Sequence of chain 1.A:
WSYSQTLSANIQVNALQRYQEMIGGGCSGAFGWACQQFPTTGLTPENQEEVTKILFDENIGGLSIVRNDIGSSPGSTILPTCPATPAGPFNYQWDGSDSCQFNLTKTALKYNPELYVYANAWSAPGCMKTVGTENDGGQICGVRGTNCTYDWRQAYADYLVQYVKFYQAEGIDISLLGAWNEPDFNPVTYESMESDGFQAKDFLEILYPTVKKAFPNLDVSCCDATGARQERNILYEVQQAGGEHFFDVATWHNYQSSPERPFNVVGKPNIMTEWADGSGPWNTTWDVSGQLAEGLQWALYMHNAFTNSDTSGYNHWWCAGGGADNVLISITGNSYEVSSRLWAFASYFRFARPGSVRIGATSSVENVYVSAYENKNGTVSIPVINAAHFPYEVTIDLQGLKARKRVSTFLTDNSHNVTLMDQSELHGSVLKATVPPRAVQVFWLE

Binding-site contacts:
Ligand atom C5 contacts residue THR242 of chain 1.A at 4.0 Å.
Ligand atom O1 contacts residue GLN272 of chain 1.A at 2.7 Å (h-bond).
Ligand atom C5 contacts residue PHE201 of chain 1.A at 4.3 Å (hydrophobic).
Ligand atom C1 contacts residue GLN272 of chain 1.A at 3.1 Å.
Ligand atom O5 contacts residue TYR271 of chain 1.A at 3.3 Å.
Ligand atom O4 contacts residue PHE201 of chain 1.A at 4.2 Å.
Ligand atom C4 contacts residue GLU198 of chain 1.A at 3.6 Å.
Ligand atom C1 contacts residue TYR271 of chain 1.A at 4.4 Å (hydrophobic).
Ligand atom O5 contacts residue GLN272 of chain 1.A at 3.4 Å (h-bond).
Ligand atom C1 contacts residue GLN307 of chain 1.C at 3.9 Å.
Ligand atom O2 contacts residue GLN307 of chain 1.C at 3.4 Å (h-bond).
Ligand atom C5 contacts residue GLN272 of chain 1.A at 4.5 Å.
Ligand atom C2 contacts residue GLN307 of chain 1.C at 4.2 Å.
Ligand atom C4 contacts residue TYR271 of chain 1.A at 3.9 Å (hydrophobic).
Ligand atom O1 contacts residue TYR271 of chain 1.A at 4.3 Å.
Ligand atom O1 contacts residue GLN307 of chain 1.C at 3.2 Å (h-bond).
Ligand atom C5 contacts residue TYR271 of chain 1.A at 3.8 Å (hydrophobic).
Ligand atom C4 contacts residue PHE201 of chain 1.A at 4.4 Å (hydrophobic).
Ligand atom C3 contacts residue PHE201 of chain 1.A at 4.1 Å (hydrophobic).
Ligand atom C5 contacts residue GLU198 of chain 1.A at 3.3 Å.
Ligand atom O4 contacts residue TYR271 of chain 1.A at 4.3 Å.
Ligand atom O4 contacts residue GLU198 of chain 1.A at 2.8 Å (salt-bridge).
Ligand atom O1 contacts residue LEU308 of chain 1.C at 3.7 Å.
Ligand atom O5 contacts residue THR242 of chain 1.A at 4.3 Å.
Ligand atom O4 contacts residue TYR206 of chain 1.A at 3.9 Å.

A protein and the small-molecule ligand that binds it are described below.
Small molecule (SMILES): O[C@@H]1[C@@H](O)[C@H](O)OC[C@H]1O

Sequence of chain 1.C:
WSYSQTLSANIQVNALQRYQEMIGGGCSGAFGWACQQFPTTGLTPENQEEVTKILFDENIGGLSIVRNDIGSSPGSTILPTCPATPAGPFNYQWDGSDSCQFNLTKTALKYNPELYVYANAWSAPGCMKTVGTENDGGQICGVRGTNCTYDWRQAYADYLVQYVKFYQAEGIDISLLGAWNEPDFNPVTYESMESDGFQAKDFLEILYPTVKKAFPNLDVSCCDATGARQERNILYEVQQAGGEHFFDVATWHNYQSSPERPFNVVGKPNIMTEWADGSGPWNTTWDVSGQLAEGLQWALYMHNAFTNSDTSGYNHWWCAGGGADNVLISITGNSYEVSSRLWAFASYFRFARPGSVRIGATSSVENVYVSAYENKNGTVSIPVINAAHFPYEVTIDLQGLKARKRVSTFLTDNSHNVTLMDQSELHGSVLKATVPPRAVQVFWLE